Sequence of chain 12.A:
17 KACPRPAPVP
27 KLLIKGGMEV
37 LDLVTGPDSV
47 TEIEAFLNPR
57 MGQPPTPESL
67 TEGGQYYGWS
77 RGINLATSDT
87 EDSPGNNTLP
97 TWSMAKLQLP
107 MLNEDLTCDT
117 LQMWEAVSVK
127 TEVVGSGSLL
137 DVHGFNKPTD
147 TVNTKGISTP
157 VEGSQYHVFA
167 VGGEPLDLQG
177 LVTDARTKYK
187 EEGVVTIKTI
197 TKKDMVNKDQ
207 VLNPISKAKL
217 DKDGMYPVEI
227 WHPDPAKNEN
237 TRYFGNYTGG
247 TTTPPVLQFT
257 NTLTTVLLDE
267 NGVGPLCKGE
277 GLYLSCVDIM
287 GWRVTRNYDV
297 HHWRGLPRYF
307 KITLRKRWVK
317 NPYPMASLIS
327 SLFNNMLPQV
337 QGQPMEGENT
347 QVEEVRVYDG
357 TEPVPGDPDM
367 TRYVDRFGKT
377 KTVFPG

Sequence of chain 12.B:
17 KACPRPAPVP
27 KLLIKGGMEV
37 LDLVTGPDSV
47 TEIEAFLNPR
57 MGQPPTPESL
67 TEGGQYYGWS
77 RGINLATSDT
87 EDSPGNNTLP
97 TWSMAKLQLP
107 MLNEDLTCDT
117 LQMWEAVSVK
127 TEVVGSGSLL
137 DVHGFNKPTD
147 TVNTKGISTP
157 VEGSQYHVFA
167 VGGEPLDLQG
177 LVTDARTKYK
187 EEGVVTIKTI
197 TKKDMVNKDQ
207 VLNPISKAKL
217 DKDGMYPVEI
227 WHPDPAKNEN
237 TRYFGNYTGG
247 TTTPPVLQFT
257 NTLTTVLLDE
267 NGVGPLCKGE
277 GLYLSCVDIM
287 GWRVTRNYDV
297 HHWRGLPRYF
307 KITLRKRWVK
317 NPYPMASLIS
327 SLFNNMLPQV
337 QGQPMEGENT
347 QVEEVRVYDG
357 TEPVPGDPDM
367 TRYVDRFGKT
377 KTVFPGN

Binding-site contacts:
Ligand atom C3 contacts residue HIS298 of chain 12.A at 4.1 Å.
Ligand atom O6 contacts residue ASN93 of chain 12.A at 2.9 Å (h-bond).
Ligand atom C6 contacts residue TYR72 of chain 12.A at 3.9 Å (hydrophobic).
Ligand atom C3 contacts residue GLY78 of chain 12.A at 4.2 Å.
Ligand atom C11 contacts residue ASP85 of chain 12.B at 3.5 Å.
Ligand atom O1B contacts residue ARG77 of chain 12.A at 3.0 Å (salt-bridge).
Ligand atom C1 contacts residue ARG77 of chain 12.A at 3.5 Å.
Ligand atom O8 contacts residue ARG77 of chain 12.A at 3.3 Å (salt-bridge).
Ligand atom O4 contacts residue GLY78 of chain 12.A at 3.3 Å.
Ligand atom O4 contacts residue ILE79 of chain 12.A at 3.7 Å.
Ligand atom O10 contacts residue ASN293 of chain 12.A at 4.3 Å.
Ligand atom C1 contacts residue GLY78 of chain 12.A at 4.2 Å.
Ligand atom C10 contacts residue TYR72 of chain 12.A at 3.8 Å (hydrophobic).
Ligand atom O1A contacts residue GLY78 of chain 12.A at 3.4 Å (h-bond).
Ligand atom C3 contacts residue GLY78 of chain 12.A at 3.7 Å.
Ligand atom C3 contacts residue VAL296 of chain 12.A at 3.4 Å (hydrophobic).
Ligand atom N5 contacts residue TYR72 of chain 12.A at 2.9 Å (h-bond).
Ligand atom O4 contacts residue VAL296 of chain 12.A at 3.7 Å.
Ligand atom C2 contacts residue GLY78 of chain 12.A at 4.1 Å.
Ligand atom O4 contacts residue HIS298 of chain 12.A at 2.7 Å (h-bond).
Ligand atom O8 contacts residue TYR72 of chain 12.A at 3.9 Å.
Ligand atom C6 contacts residue ASN93 of chain 12.A at 3.1 Å.
Ligand atom C11 contacts residue TYR72 of chain 12.A at 3.9 Å (hydrophobic).
Ligand atom C4 contacts residue ARG77 of chain 12.A at 4.3 Å.
Ligand atom C4 contacts residue HIS298 of chain 12.A at 3.6 Å.
Ligand atom C4 contacts residue GLY78 of chain 12.A at 3.6 Å.
Ligand atom O3 contacts residue GLY78 of chain 12.A at 3.6 Å.
Ligand atom C5 contacts residue ASN93 of chain 12.A at 3.6 Å.
Ligand atom O1B contacts residue TYR72 of chain 12.A at 4.1 Å.
Ligand atom O4 contacts residue ASN80 of chain 12.A at 4.1 Å.
Ligand atom C4 contacts residue VAL296 of chain 12.A at 4.2 Å (hydrophobic).
Ligand atom C3 contacts residue ARG77 of chain 12.A at 3.8 Å.
Ligand atom O1A contacts residue ARG77 of chain 12.A at 3.1 Å.
Ligand atom C1 contacts residue TYR72 of chain 12.A at 4.1 Å (hydrophobic).
Ligand atom C4 contacts residue TYR72 of chain 12.A at 3.7 Å (hydrophobic).
Ligand atom O4 contacts residue THR291 of chain 12.A at 3.5 Å.
Ligand atom C6 contacts residue THR94 of chain 12.A at 3.9 Å.
Ligand atom O4 contacts residue TYR72 of chain 12.A at 4.2 Å.
Ligand atom C5 contacts residue TYR72 of chain 12.A at 3.7 Å (hydrophobic).
Ligand atom O1A contacts residue TYR72 of chain 12.A at 3.7 Å.

This protein binds this small molecule.
Small molecule (SMILES): CC(=O)N[C@H]1[C@H]([C@H](O)[C@H](O)CO)O[C@@](O[C@H]2[C@@H](O)[C@@H](CO)O[C@@H](O[C@H]3[C@H](O)[C@@H](O)[C@H](O)O[C@@H]3CO)[C@@H]2O)(C(=O)O)C[C@@H]1O